A small-molecule ligand and the protein it binds are described below.
Small molecule (SMILES): CC(=O)N[C@@H]1[C@@H](O)[C@H](O)[C@@H](CO)O[C@H]1O

Binding-site contacts:
Ligand atom C8 contacts residue GLY339 of chain 1.G at 3.7 Å.
Ligand atom C8 contacts residue PHE342 of chain 1.G at 4.2 Å (hydrophobic).
Ligand atom C1 contacts residue ASN343 of chain 1.G at 1.4 Å.
Ligand atom C8 contacts residue PHE338 of chain 1.G at 4.4 Å (hydrophobic).
Ligand atom C7 contacts residue ASN343 of chain 1.G at 3.5 Å.
Ligand atom C5 contacts residue ASN343 of chain 1.G at 3.7 Å.
Ligand atom C8 contacts residue ASN343 of chain 1.G at 3.9 Å.
Ligand atom C7 contacts residue PHE342 of chain 1.G at 3.6 Å (hydrophobic).
Ligand atom O7 contacts residue PHE342 of chain 1.G at 2.8 Å.
Ligand atom O7 contacts residue ASN343 of chain 1.G at 4.4 Å.
Ligand atom C3 contacts residue ASN343 of chain 1.G at 3.8 Å.
Ligand atom O5 contacts residue ASN343 of chain 1.G at 2.4 Å (h-bond).
Ligand atom C2 contacts residue ASN343 of chain 1.G at 2.5 Å.
Ligand atom C4 contacts residue ASN343 of chain 1.G at 4.3 Å.
Ligand atom N2 contacts residue ASN343 of chain 1.G at 2.9 Å (h-bond).

Sequence of chain 1.G:
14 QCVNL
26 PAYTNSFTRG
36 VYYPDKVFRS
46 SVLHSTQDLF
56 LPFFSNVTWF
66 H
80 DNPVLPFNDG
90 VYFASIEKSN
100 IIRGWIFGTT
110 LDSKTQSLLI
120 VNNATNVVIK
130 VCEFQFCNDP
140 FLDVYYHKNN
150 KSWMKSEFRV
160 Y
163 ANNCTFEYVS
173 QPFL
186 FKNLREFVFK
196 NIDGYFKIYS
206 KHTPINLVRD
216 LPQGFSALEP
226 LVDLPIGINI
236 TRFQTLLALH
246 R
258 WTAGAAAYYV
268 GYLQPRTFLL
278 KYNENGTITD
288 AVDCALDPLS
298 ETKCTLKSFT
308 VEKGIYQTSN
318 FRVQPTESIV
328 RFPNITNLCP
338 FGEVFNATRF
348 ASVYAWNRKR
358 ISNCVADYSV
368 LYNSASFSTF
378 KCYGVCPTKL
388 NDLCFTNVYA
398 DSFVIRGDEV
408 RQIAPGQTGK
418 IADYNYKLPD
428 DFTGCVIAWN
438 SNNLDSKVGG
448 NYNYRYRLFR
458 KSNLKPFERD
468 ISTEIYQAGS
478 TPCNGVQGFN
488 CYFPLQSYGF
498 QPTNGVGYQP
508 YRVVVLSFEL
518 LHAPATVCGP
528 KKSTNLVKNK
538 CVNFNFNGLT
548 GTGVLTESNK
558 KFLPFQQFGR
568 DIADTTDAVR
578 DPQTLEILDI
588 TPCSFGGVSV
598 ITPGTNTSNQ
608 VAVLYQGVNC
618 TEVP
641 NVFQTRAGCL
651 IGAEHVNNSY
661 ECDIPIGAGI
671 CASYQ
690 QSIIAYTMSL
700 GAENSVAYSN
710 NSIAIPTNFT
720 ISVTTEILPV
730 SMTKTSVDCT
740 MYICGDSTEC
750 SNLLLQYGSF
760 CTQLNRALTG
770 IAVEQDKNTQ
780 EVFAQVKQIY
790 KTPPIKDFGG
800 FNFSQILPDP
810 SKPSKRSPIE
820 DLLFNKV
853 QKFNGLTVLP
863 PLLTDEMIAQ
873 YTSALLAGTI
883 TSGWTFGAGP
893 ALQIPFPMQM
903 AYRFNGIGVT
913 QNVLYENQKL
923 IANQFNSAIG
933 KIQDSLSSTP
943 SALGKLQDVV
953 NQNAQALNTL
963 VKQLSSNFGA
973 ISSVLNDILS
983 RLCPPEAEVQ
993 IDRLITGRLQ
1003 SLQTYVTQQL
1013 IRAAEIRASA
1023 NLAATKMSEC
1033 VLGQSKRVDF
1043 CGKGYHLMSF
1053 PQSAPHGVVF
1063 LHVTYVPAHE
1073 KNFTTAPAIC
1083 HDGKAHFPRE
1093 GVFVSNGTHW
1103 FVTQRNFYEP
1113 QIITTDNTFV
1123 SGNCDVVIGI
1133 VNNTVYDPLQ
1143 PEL